The small molecule below binds the protein below.
Small molecule (SMILES): [H]/N=C(\N)c1ccc2cc([C@@H]3C[C@H]3c3ccccc3)ccc2c1

Binding-site contacts:
Ligand atom C10 contacts residue SER198 of chain 1.A at 4.1 Å.
Ligand atom C11 contacts residue TRP218 of chain 1.A at 3.8 Å (hydrophobic).
Ligand atom N19 contacts residue ASP192 of chain 1.A at 2.9 Å (salt-bridge).
Ligand atom C29 contacts residue HIS46 of chain 1.A at 3.7 Å.
Ligand atom C1 contacts residue GLN195 of chain 1.A at 4.0 Å.
Ligand atom C11 contacts residue SER193 of chain 1.A at 3.5 Å.
Ligand atom C5 contacts residue GLY219 of chain 1.A at 3.8 Å.
Ligand atom C10 contacts residue TRP218 of chain 1.A at 3.9 Å (hydrophobic).
Ligand atom C12 contacts residue SER193 of chain 1.A at 3.7 Å.
Ligand atom C17 contacts residue SER193 of chain 1.A at 3.3 Å.
Ligand atom C17 contacts residue GLY229 of chain 1.A at 3.9 Å.
Ligand atom N18 contacts residue ASP192 of chain 1.A at 2.8 Å (salt-bridge).
Ligand atom C11 contacts residue VAL216 of chain 1.A at 4.1 Å (hydrophobic).
Ligand atom N19 contacts residue GLY221 of chain 1.A at 3.1 Å (h-bond).
Ligand atom C13 contacts residue GLY221 of chain 1.A at 3.3 Å.
Ligand atom N19 contacts residue GLY229 of chain 1.A at 4.0 Å.
Ligand atom C3 contacts residue SER198 of chain 1.A at 4.1 Å.
Ligand atom C28 contacts residue HIS46 of chain 1.A at 3.9 Å.
Ligand atom C30 contacts residue HIS46 of chain 1.A at 3.8 Å.
Ligand atom C7 contacts residue GLN195 of chain 1.A at 3.7 Å.
Ligand atom N19 contacts residue SER193 of chain 1.A at 3.9 Å.
Ligand atom C6 contacts residue GLN195 of chain 1.A at 4.1 Å.
Ligand atom C13 contacts residue CYS222 of chain 1.A at 4.1 Å (hydrophobic).
Ligand atom C13 contacts residue GLY219 of chain 1.A at 3.7 Å.
Ligand atom C2 contacts residue SER198 of chain 1.A at 3.2 Å.
Ligand atom N19 contacts residue CYS222 of chain 1.A at 4.1 Å.
Ligand atom C4 contacts residue GLY219 of chain 1.A at 3.9 Å.
Ligand atom C12 contacts residue TRP218 of chain 1.A at 4.1 Å (hydrophobic).
Ligand atom C1 contacts residue SER198 of chain 1.A at 4.1 Å.
Ligand atom C12 contacts residue GLY221 of chain 1.A at 4.1 Å.
Ligand atom N18 contacts residue GLY229 of chain 1.A at 3.4 Å.
Ligand atom C17 contacts residue ASP192 of chain 1.A at 3.4 Å.
Ligand atom C26 contacts residue HIS94 of chain 1.A at 4.0 Å.
Ligand atom C10 contacts residue VAL216 of chain 1.A at 3.9 Å (hydrophobic).
Ligand atom C23 contacts residue GLN195 of chain 1.A at 3.9 Å.
Ligand atom C17 contacts residue GLY221 of chain 1.A at 3.9 Å.
Ligand atom N18 contacts residue SER193 of chain 1.A at 2.7 Å (h-bond).
Ligand atom C12 contacts residue GLY219 of chain 1.A at 4.0 Å.
Ligand atom N19 contacts residue GLY219 of chain 1.A at 3.9 Å.
Ligand atom C27 contacts residue HIS94 of chain 1.A at 3.8 Å.

Sequence of chain 1.A:
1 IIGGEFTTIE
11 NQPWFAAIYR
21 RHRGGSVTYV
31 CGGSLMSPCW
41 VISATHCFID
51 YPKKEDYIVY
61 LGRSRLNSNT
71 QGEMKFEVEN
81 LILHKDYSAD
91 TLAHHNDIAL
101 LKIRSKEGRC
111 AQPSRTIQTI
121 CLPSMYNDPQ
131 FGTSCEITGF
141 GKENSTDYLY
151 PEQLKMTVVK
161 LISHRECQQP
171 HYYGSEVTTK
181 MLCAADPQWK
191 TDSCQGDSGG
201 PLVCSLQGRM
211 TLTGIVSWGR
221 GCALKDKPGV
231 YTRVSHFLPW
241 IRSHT